Binding-site contacts:
Ligand atom C13 contacts residue TYR120 of chain 1.A at 3.2 Å (hydrophobic).
Ligand atom N12 contacts residue TYR120 of chain 1.A at 3.3 Å (h-bond).
Ligand atom C02 contacts residue TYR120 of chain 1.A at 3.7 Å (hydrophobic).
Ligand atom C19 contacts residue LEU140 of chain 1.A at 4.1 Å (hydrophobic).
Ligand atom S06 contacts residue THR117 of chain 1.A at 4.1 Å.
Ligand atom C24 contacts residue MET137 of chain 1.A at 4.2 Å (hydrophobic).
Ligand atom C02 contacts residue MET137 of chain 1.A at 4.3 Å (hydrophobic).
Ligand atom C03 contacts residue TYR120 of chain 1.A at 3.6 Å (hydrophobic).
Ligand atom C19 contacts residue THR102 of chain 1.A at 3.4 Å.
Ligand atom C21 contacts residue SER131 of chain 1.A at 3.4 Å.
Ligand atom C01 contacts residue MET137 of chain 1.A at 4.3 Å (hydrophobic).
Ligand atom C21 contacts residue SER98 of chain 1.A at 3.7 Å.
Ligand atom C11 contacts residue TYR120 of chain 1.A at 3.6 Å (hydrophobic).
Ligand atom C20 contacts residue ILE105 of chain 1.A at 3.7 Å (hydrophobic).
Ligand atom S14 contacts residue PRO132 of chain 1.A at 3.6 Å.
Ligand atom S14 contacts residue TYR120 of chain 1.A at 3.9 Å.
Ligand atom C01 contacts residue TYR120 of chain 1.A at 4.2 Å (hydrophobic).
Ligand atom N22 contacts residue TYR120 of chain 1.A at 3.4 Å (h-bond).
Ligand atom C10 contacts residue TYR120 of chain 1.A at 3.9 Å (hydrophobic).
Ligand atom C24 contacts residue TYR120 of chain 1.A at 3.9 Å (hydrophobic).
Ligand atom O17 contacts residue PRO132 of chain 1.A at 3.6 Å.
Ligand atom C21 contacts residue THR102 of chain 1.A at 4.1 Å.
Ligand atom C02 contacts residue MET116 of chain 1.A at 4.1 Å (hydrophobic).
Ligand atom O17 contacts residue MET137 of chain 1.A at 3.3 Å.
Ligand atom C19 contacts residue PHE136 of chain 1.A at 3.9 Å (hydrophobic).
Ligand atom C05 contacts residue MET137 of chain 1.A at 4.0 Å (hydrophobic).
Ligand atom C04 contacts residue TYR120 of chain 1.A at 3.9 Å (hydrophobic).
Ligand atom C16 contacts residue ASN133 of chain 1.A at 4.2 Å.
Ligand atom C15 contacts residue TYR120 of chain 1.A at 3.5 Å (hydrophobic).
Ligand atom C16 contacts residue PRO132 of chain 1.A at 4.2 Å (hydrophobic).
Ligand atom C03 contacts residue MET137 of chain 1.A at 3.7 Å (hydrophobic).
Ligand atom C04 contacts residue MET137 of chain 1.A at 3.7 Å (hydrophobic).
Ligand atom C23 contacts residue TYR120 of chain 1.A at 3.7 Å (hydrophobic).
Ligand atom C16 contacts residue MET137 of chain 1.A at 4.0 Å (hydrophobic).
Ligand atom C01 contacts residue LEU140 of chain 1.A at 3.8 Å (hydrophobic).
Ligand atom C20 contacts residue ILE130 of chain 1.A at 3.9 Å (hydrophobic).
Ligand atom C21 contacts residue ILE130 of chain 1.A at 3.7 Å (hydrophobic).
Ligand atom O17 contacts residue ASN133 of chain 1.A at 3.2 Å (h-bond).
Ligand atom C05 contacts residue THR117 of chain 1.A at 4.2 Å.
Ligand atom C01 contacts residue ILE105 of chain 1.A at 4.1 Å (hydrophobic).

A protein and the small-molecule ligand that binds it are described below.
Small molecule (SMILES): CCCc1csc2c1-c1nc(SCC(=O)C(C)(C)C)ncc1CC2

Sequence of chain 1.A:
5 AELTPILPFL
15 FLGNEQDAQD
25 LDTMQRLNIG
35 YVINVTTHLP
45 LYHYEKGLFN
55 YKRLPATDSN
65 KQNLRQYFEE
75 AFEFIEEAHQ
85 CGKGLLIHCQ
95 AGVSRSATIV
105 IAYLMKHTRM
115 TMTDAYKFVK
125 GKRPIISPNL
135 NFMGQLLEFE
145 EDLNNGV